Sequence of chain 1.D:
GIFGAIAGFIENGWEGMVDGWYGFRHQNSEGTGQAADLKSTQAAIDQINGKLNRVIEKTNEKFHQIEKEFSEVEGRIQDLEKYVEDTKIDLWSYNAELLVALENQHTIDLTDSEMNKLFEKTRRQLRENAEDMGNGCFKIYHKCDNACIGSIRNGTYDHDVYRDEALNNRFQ

Binding-site contacts:
Ligand atom O7 contacts residue ASN154 of chain 1.D at 4.1 Å.
Ligand atom O6 contacts residue GLY150 of chain 1.D at 4.1 Å.
Ligand atom C6 contacts residue ALA147 of chain 1.D at 3.4 Å (hydrophobic).
Ligand atom C3 contacts residue ASN154 of chain 1.D at 3.8 Å.
Ligand atom C5 contacts residue THR156 of chain 1.D at 4.4 Å.
Ligand atom C7 contacts residue THR156 of chain 1.D at 4.2 Å.
Ligand atom O5 contacts residue THR156 of chain 1.D at 4.1 Å.
Ligand atom C6 contacts residue SER151 of chain 1.D at 4.1 Å.
Ligand atom O7 contacts residue THR156 of chain 1.D at 3.6 Å.
Ligand atom O5 contacts residue GLY150 of chain 1.D at 4.0 Å.
Ligand atom O6 contacts residue SER151 of chain 1.D at 4.2 Å.
Ligand atom C1 contacts residue ASN154 of chain 1.D at 1.4 Å.
Ligand atom C4 contacts residue ASN154 of chain 1.D at 4.2 Å.
Ligand atom N2 contacts residue ASN154 of chain 1.D at 2.9 Å (h-bond).
Ligand atom C1 contacts residue THR156 of chain 1.D at 3.8 Å.
Ligand atom O5 contacts residue ASN154 of chain 1.D at 2.4 Å (h-bond).
Ligand atom C2 contacts residue ASN154 of chain 1.D at 2.4 Å.
Ligand atom C7 contacts residue ASN154 of chain 1.D at 3.7 Å.
Ligand atom O5 contacts residue SER151 of chain 1.D at 4.1 Å.
Ligand atom C5 contacts residue ASN154 of chain 1.D at 3.7 Å.
Ligand atom C6 contacts residue GLY150 of chain 1.D at 4.4 Å.
Ligand atom O6 contacts residue ALA147 of chain 1.D at 3.6 Å.

A protein and the small-molecule ligand that binds it are described below.
Small molecule (SMILES): CC(=O)N[C@@H]1[C@@H](O)[C@H](O)[C@@H](CO)O[C@H]1O